Sequence of chain 1.A:
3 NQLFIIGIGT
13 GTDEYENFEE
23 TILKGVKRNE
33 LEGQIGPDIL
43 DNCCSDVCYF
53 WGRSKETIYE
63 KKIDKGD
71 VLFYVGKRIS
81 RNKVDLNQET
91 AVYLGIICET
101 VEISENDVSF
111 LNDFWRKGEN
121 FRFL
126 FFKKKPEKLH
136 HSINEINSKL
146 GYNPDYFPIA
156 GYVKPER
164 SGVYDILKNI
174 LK

Binding-site contacts:
Ligand atom C5 contacts residue DA1 of chain 1.C at 3.6 Å.
Ligand atom C6 contacts residue TRP53 of chain 1.A at 3.6 Å (hydrophobic).
Ligand atom N3 contacts residue DG5 of chain 1.C at 3.2 Å (h-bond).
Ligand atom OP2 contacts residue ARG55 of chain 1.A at 3.1 Å (salt-bridge).
Ligand atom C4 contacts residue PHE121 of chain 1.A at 3.5 Å (hydrophobic).
Ligand atom N6 contacts residue ASN19 of chain 1.A at 2.8 Å (h-bond).
Ligand atom C5 contacts residue PHE121 of chain 1.A at 3.4 Å (hydrophobic).
Ligand atom C2 contacts residue TRP53 of chain 1.A at 3.2 Å (hydrophobic).
Ligand atom N3 contacts residue DG4 of chain 1.C at 3.1 Å (h-bond).
Ligand atom N3 contacts residue DT6 of chain 1.C at 3.2 Å (h-bond).
Ligand atom N7 contacts residue DC2 of chain 1.C at 2.8 Å (h-bond).
Ligand atom N7 contacts residue DC3 of chain 1.C at 3.2 Å (h-bond).
Ligand atom N7 contacts residue GLU16 of chain 1.A at 3.6 Å.
Ligand atom O6 contacts residue DG4 of chain 1.C at 2.8 Å (h-bond).
Ligand atom N1 contacts residue DG4 of chain 1.C at 3.4 Å (h-bond).
Ligand atom C5 contacts residue DC2 of chain 1.C at 3.2 Å.
Ligand atom N4 contacts residue ARG81 of chain 1.A at 3.5 Å.
Ligand atom O3' contacts residue ILE154 of chain 1.A at 3.6 Å.
Ligand atom O4 contacts residue DT6 of chain 1.C at 3.3 Å (h-bond).
Ligand atom C6 contacts residue DC2 of chain 1.C at 3.0 Å.
Ligand atom O5' contacts residue ARG55 of chain 1.A at 3.5 Å (salt-bridge).
Ligand atom C6 contacts residue DA1 of chain 1.C at 3.3 Å.
Ligand atom C5 contacts residue DG5 of chain 1.C at 3.2 Å.
Ligand atom O6 contacts residue DC3 of chain 1.C at 2.1 Å (h-bond).
Ligand atom O2 contacts residue ARG81 of chain 1.A at 3.5 Å.
Ligand atom N7 contacts residue PHE121 of chain 1.A at 3.5 Å.
Ligand atom C6 contacts residue DC3 of chain 1.C at 2.9 Å.
Ligand atom C5' contacts residue ILE154 of chain 1.A at 3.5 Å (hydrophobic).
Ligand atom O6 contacts residue DC2 of chain 1.C at 2.3 Å (h-bond).
Ligand atom N4 contacts residue DG5 of chain 1.C at 2.5 Å (h-bond).
Ligand atom N4 contacts residue DG4 of chain 1.C at 2.9 Å (h-bond).
Ligand atom O6 contacts residue DA1 of chain 1.C at 3.3 Å (h-bond).
Ligand atom C2 contacts residue GLY54 of chain 1.A at 2.8 Å.
Ligand atom N1 contacts residue GLY54 of chain 1.A at 3.2 Å (h-bond).
Ligand atom C4 contacts residue DG5 of chain 1.C at 3.0 Å.
Ligand atom N4 contacts residue DT6 of chain 1.C at 3.1 Å (h-bond).
Ligand atom C6 contacts residue DG4 of chain 1.C at 3.6 Å.
Ligand atom N1 contacts residue TRP53 of chain 1.A at 3.1 Å.
Ligand atom O4' contacts residue ILE154 of chain 1.A at 3.5 Å.
Ligand atom C5 contacts residue DC3 of chain 1.C at 3.4 Å.

A small-molecule ligand and the protein it binds are described below.
Small molecule (SMILES): Cc1cn([C@H]2C[C@H](O[P](=O)(O)OC[C@H]3O[C@@H](n4cnc5c(N)ncnc54)C[C@@H]3O[P](=O)(O)OC[C@H]3O[C@@H](n4ccc(N)nc4=O)C[C@@H]3O[P](=O)(O)OC[C@H]3O[C@@H](n4ccc(N)nc4=O)C[C@@H]3O[P](=O)(O)OC[C@H]3O[C@@H](n4cnc5c(=O)nc(N)[nH]c54)C[C@@H]3O[P](=O)(O)OC[C@H]3O[C@@H](n4cnc5c(=O)nc(N)[nH]c54)C[C@@H]3O)[C@@H](COP(=O)=O)O2)c(=O)[nH]c1=O